Binding-site contacts:
Ligand atom C6 contacts residue ASN19 of chain 3.S at 4.1 Å.
Ligand atom C3 contacts residue ASN19 of chain 3.S at 4.4 Å.
Ligand atom O5 contacts residue ASN19 of chain 3.S at 2.2 Å (h-bond).
Ligand atom C8 contacts residue TYR17 of chain 3.S at 4.2 Å (hydrophobic).
Ligand atom O6 contacts residue ASN19 of chain 3.S at 4.4 Å.
Ligand atom C2 contacts residue ASN19 of chain 3.S at 3.4 Å.
Ligand atom N2 contacts residue ASN19 of chain 3.S at 4.1 Å.
Ligand atom C5 contacts residue ASN19 of chain 3.S at 3.4 Å.
Ligand atom C1 contacts residue ASN19 of chain 3.S at 1.9 Å.

A protein and the small-molecule ligand that binds it are described below.
Small molecule (SMILES): CC(=O)N[C@H]1[C@H](O[C@H]2[C@H](O)[C@@H](NC(C)=O)CO[C@@H]2CO)O[C@H](CO)[C@@H](O)[C@@H]1O

Sequence of chain 3.S:
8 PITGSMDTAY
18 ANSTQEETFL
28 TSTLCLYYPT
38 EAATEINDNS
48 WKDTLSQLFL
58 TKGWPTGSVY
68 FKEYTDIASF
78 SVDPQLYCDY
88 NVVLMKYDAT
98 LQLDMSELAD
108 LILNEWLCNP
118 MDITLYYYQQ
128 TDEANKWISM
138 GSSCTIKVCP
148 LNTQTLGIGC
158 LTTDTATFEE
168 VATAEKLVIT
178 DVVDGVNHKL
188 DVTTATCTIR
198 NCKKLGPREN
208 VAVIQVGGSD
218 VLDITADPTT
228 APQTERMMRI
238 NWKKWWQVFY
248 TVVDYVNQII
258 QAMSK